Sequence of chain 1.C:
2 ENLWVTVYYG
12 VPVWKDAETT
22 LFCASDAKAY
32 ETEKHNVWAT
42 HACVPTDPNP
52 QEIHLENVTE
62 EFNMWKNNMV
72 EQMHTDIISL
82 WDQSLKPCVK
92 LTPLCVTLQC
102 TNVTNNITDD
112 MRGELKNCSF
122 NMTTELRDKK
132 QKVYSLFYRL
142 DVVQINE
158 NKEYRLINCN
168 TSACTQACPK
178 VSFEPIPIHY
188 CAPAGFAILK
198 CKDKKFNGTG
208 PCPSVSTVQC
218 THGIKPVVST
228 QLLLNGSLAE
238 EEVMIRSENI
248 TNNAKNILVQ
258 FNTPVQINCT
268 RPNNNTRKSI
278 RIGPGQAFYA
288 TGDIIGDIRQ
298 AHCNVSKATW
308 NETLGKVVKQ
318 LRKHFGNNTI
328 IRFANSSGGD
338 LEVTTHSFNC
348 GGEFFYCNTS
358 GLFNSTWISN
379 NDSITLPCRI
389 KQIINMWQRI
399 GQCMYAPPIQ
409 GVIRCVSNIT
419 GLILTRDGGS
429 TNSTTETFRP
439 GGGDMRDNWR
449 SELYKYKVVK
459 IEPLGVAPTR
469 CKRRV

Binding-site contacts:
Ligand atom C3 contacts residue ASN324 of chain 1.C at 3.8 Å.
Ligand atom C1 contacts residue ASN324 of chain 1.C at 1.4 Å.
Ligand atom C8 contacts residue ASN324 of chain 1.C at 4.4 Å.
Ligand atom C4 contacts residue ASN324 of chain 1.C at 4.2 Å.
Ligand atom C5 contacts residue ASN324 of chain 1.C at 3.7 Å.
Ligand atom C2 contacts residue ASN324 of chain 1.C at 2.5 Å.
Ligand atom N2 contacts residue ASN324 of chain 1.C at 2.9 Å (h-bond).
Ligand atom O7 contacts residue ASN324 of chain 1.C at 3.2 Å (h-bond).
Ligand atom C7 contacts residue ASN324 of chain 1.C at 3.2 Å.
Ligand atom O5 contacts residue ASN324 of chain 1.C at 2.4 Å (h-bond).

This small molecule binds to this protein.
Small molecule (SMILES): CC(=O)N[C@@H]1[C@@H](O)[C@H](O)[C@@H](CO)O[C@H]1O